Sequence of chain 1.B:
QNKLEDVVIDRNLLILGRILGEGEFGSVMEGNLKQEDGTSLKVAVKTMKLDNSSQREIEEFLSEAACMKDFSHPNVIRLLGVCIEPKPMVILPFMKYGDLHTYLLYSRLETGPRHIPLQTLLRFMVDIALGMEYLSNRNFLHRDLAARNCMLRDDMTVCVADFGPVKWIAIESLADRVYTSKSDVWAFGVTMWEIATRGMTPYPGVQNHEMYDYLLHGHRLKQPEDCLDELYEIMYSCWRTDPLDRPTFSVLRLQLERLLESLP

Binding-site contacts:
Ligand atom C24 contacts residue PHE122 of chain 1.B at 3.9 Å (hydrophobic).
Ligand atom C28 contacts residue PRO121 of chain 1.B at 4.0 Å (hydrophobic).
Ligand atom C28 contacts residue ALA66 of chain 1.B at 3.5 Å (hydrophobic).
Ligand atom N25 contacts residue ALA66 of chain 1.B at 4.0 Å.
Ligand atom C31 contacts residue LEU120 of chain 1.B at 4.0 Å (hydrophobic).
Ligand atom C30 contacts residue LEU120 of chain 1.B at 3.6 Å (hydrophobic).
Ligand atom N27 contacts residue MET123 of chain 1.B at 4.0 Å.
Ligand atom C10 contacts residue MET123 of chain 1.B at 4.0 Å (hydrophobic).
Ligand atom N12 contacts residue MET123 of chain 1.B at 3.5 Å (h-bond).
Ligand atom C26 contacts residue MET123 of chain 1.B at 3.9 Å (hydrophobic).
Ligand atom C06 contacts residue MET179 of chain 1.B at 3.6 Å (hydrophobic).
Ligand atom C29 contacts residue ILE99 of chain 1.B at 4.1 Å (hydrophobic).
Ligand atom N12 contacts residue PHE122 of chain 1.B at 4.2 Å.
Ligand atom C24 contacts residue MET123 of chain 1.B at 3.1 Å (hydrophobic).
Ligand atom C17 contacts residue LYS124 of chain 1.B at 3.2 Å.
Ligand atom C15 contacts residue LYS124 of chain 1.B at 3.6 Å.
Ligand atom C26 contacts residue ALA66 of chain 1.B at 3.6 Å (hydrophobic).
Ligand atom O23 contacts residue LEU42 of chain 1.B at 3.7 Å.
Ligand atom C26 contacts residue PRO121 of chain 1.B at 4.0 Å (hydrophobic).
Ligand atom C05 contacts residue ARG176 of chain 1.B at 4.2 Å.
Ligand atom C28 contacts residue LEU120 of chain 1.B at 3.8 Å (hydrophobic).
Ligand atom N25 contacts residue MET123 of chain 1.B at 2.9 Å (h-bond).
Ligand atom C14 contacts residue PHE122 of chain 1.B at 4.0 Å (hydrophobic).
Ligand atom C29 contacts residue LEU120 of chain 1.B at 4.0 Å (hydrophobic).
Ligand atom C03 contacts residue VAL50 of chain 1.B at 3.7 Å (hydrophobic).
Ligand atom N25 contacts residue PHE122 of chain 1.B at 3.8 Å.
Ligand atom O01 contacts residue GLY45 of chain 1.B at 3.9 Å.
Ligand atom C21 contacts residue LYS124 of chain 1.B at 3.5 Å.
Ligand atom C30 contacts residue MET179 of chain 1.B at 3.6 Å (hydrophobic).
Ligand atom N16 contacts residue LYS124 of chain 1.B at 3.6 Å (salt-bridge).
Ligand atom N12 contacts residue GLY126 of chain 1.B at 4.1 Å.
Ligand atom C11 contacts residue LEU42 of chain 1.B at 3.9 Å (hydrophobic).
Ligand atom C29 contacts residue MET179 of chain 1.B at 3.6 Å (hydrophobic).
Ligand atom C05 contacts residue MET179 of chain 1.B at 3.6 Å (hydrophobic).
Ligand atom N27 contacts residue ALA66 of chain 1.B at 3.4 Å.
Ligand atom N27 contacts residue PRO121 of chain 1.B at 3.1 Å (h-bond).
Ligand atom C21 contacts residue TYR125 of chain 1.B at 4.0 Å (hydrophobic).
Ligand atom C04 contacts residue VAL50 of chain 1.B at 3.8 Å (hydrophobic).
Ligand atom N25 contacts residue PRO121 of chain 1.B at 3.9 Å.
Ligand atom C04 contacts residue LEU42 of chain 1.B at 4.1 Å (hydrophobic).

A small-molecule ligand and the protein it binds are described below.
Small molecule (SMILES): CCCCNc1ncc(C(=O)NC2CCN(CCCF)CC2)c(NC2CCC(O)CC2)n1